Binding-site contacts:
Ligand atom O2P contacts residue ARG66 of chain 1.D at 3.4 Å (salt-bridge).
Ligand atom C5 contacts residue ARG244 of chain 1.D at 3.4 Å.
Ligand atom C3 contacts residue LEU290 of chain 1.D at 3.6 Å (hydrophobic).
Ligand atom O2 contacts residue ARG115 of chain 1.D at 3.3 Å (salt-bridge).
Ligand atom O3P contacts residue ARG115 of chain 1.D at 3.1 Å (salt-bridge).
Ligand atom O5 contacts residue ARG244 of chain 1.D at 2.8 Å (salt-bridge).
Ligand atom O2P contacts residue THR67 of chain 1.D at 2.7 Å (h-bond).
Ligand atom P contacts residue SER65 of chain 1.D at 3.7 Å.
Ligand atom O2P contacts residue SER64 of chain 1.D at 2.7 Å (h-bond).
Ligand atom P contacts residue THR67 of chain 1.D at 3.7 Å.
Ligand atom C1P contacts residue ARG66 of chain 1.D at 3.3 Å.
Ligand atom P contacts residue SER91 of chain 1.E at 3.7 Å.
Ligand atom O5 contacts residue GLN246 of chain 1.D at 3.8 Å.
Ligand atom C2 contacts residue LEU290 of chain 1.D at 3.8 Å (hydrophobic).
Ligand atom O2P contacts residue ARG115 of chain 1.D at 3.5 Å (salt-bridge).
Ligand atom O1 contacts residue ARG115 of chain 1.D at 3.0 Å (salt-bridge).
Ligand atom P contacts residue ARG115 of chain 1.D at 3.5 Å.
Ligand atom O4 contacts residue ARG244 of chain 1.D at 3.0 Å (salt-bridge).
Ligand atom C4 contacts residue LYS94 of chain 1.E at 3.8 Å.
Ligand atom N2 contacts residue LEU290 of chain 1.D at 2.8 Å (h-bond).
Ligand atom C1 contacts residue LEU290 of chain 1.D at 3.4 Å (hydrophobic).
Ligand atom O2P contacts residue SER65 of chain 1.D at 3.6 Å (h-bond).
Ligand atom O1P contacts residue SER65 of chain 1.D at 3.0 Å (h-bond).
Ligand atom C5 contacts residue GLN246 of chain 1.D at 3.4 Å.
Ligand atom O3P contacts residue SER64 of chain 1.D at 3.6 Å.
Ligand atom O3 contacts residue ARG176 of chain 1.D at 2.8 Å (salt-bridge).
Ligand atom O3P contacts residue SER91 of chain 1.E at 2.8 Å (h-bond).
Ligand atom O1 contacts residue THR67 of chain 1.D at 3.0 Å (h-bond).
Ligand atom O1P contacts residue SER91 of chain 1.E at 3.1 Å (h-bond).
Ligand atom O4 contacts residue GLN246 of chain 1.D at 3.0 Å (h-bond).
Ligand atom O3P contacts residue SER65 of chain 1.D at 3.8 Å.
Ligand atom O5 contacts residue LYS94 of chain 1.E at 2.8 Å (salt-bridge).
Ligand atom O1 contacts residue HIS143 of chain 1.D at 2.9 Å (h-bond).
Ligand atom O2 contacts residue LYS94 of chain 1.E at 2.9 Å (salt-bridge).
Ligand atom C1P contacts residue LEU290 of chain 1.D at 3.3 Å (hydrophobic).
Ligand atom C4 contacts residue ARG176 of chain 1.D at 3.6 Å.
Ligand atom O1P contacts residue ARG66 of chain 1.D at 2.9 Å (salt-bridge).
Ligand atom O3P contacts residue LYS94 of chain 1.E at 3.0 Å (salt-bridge).
Ligand atom P contacts residue SER64 of chain 1.D at 3.8 Å.
Ligand atom O2 contacts residue ARG176 of chain 1.D at 3.0 Å (salt-bridge).

The protein below binds the small molecule below.
Small molecule (SMILES): O=C(O)C[C@H](NC(=O)CP(=O)(O)O)C(=O)O

Sequence of chain 1.D:
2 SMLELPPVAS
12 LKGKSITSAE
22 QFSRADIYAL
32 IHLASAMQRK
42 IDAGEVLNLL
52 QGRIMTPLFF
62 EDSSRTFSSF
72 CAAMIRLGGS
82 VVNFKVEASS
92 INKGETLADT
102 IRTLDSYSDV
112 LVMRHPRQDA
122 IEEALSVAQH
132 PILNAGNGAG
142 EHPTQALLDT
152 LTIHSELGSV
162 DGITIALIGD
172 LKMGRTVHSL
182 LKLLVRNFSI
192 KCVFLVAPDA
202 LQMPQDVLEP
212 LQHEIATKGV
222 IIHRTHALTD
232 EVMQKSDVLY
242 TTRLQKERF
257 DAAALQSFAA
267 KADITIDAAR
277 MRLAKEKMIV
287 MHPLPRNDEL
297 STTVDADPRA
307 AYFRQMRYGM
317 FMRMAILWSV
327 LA

Sequence of chain 1.E:
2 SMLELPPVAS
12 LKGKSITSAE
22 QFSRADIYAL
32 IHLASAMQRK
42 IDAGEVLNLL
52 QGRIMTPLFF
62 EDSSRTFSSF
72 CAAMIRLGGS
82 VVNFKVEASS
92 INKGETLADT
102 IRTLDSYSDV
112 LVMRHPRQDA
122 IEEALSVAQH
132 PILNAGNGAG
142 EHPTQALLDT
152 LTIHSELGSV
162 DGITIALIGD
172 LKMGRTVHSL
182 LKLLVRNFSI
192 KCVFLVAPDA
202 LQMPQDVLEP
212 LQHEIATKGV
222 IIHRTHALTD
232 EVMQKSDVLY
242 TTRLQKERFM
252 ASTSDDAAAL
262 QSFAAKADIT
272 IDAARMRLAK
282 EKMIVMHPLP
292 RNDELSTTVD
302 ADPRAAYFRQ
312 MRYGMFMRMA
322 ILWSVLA